Binding-site contacts:
Ligand atom O1S contacts residue LYS31 of chain 1.A at 4.0 Å.
Ligand atom O3S contacts residue PRO33 of chain 1.A at 3.8 Å.
Ligand atom C11 contacts residue LEU6 of chain 1.A at 4.4 Å (hydrophobic).
Ligand atom C8 contacts residue VAL32 of chain 1.A at 3.7 Å (hydrophobic).
Ligand atom C1 contacts residue PRO33 of chain 1.A at 3.7 Å (hydrophobic).
Ligand atom C1 contacts residue LEU6 of chain 1.A at 3.4 Å (hydrophobic).
Ligand atom S contacts residue PRO33 of chain 1.A at 4.3 Å.
Ligand atom C7 contacts residue VAL32 of chain 1.A at 4.4 Å (hydrophobic).
Ligand atom O3S contacts residue PRO8 of chain 1.A at 3.6 Å.
Ligand atom S contacts residue PRO8 of chain 1.A at 4.2 Å.
Ligand atom C12 contacts residue PRO33 of chain 1.A at 3.5 Å (hydrophobic).
Ligand atom O4 contacts residue LEU6 of chain 1.A at 4.4 Å.
Ligand atom O4 contacts residue PRO8 of chain 1.A at 3.5 Å.
Ligand atom C12 contacts residue LEU6 of chain 1.A at 3.9 Å (hydrophobic).
Ligand atom O3S contacts residue ARG36 of chain 1.A at 2.9 Å (salt-bridge).
Ligand atom O2S contacts residue ARG36 of chain 1.A at 4.1 Å.
Ligand atom O3S contacts residue LEU6 of chain 1.A at 4.4 Å.
Ligand atom S contacts residue ARG36 of chain 1.A at 4.0 Å.
Ligand atom O2S contacts residue PRO33 of chain 1.A at 3.7 Å.
Ligand atom C1 contacts residue ARG36 of chain 1.A at 3.9 Å.
Ligand atom O2S contacts residue LEU6 of chain 1.A at 4.2 Å.

The protein below binds the small molecule below.
Small molecule (SMILES): CCCCCCCCCCCCOS(=O)(=O)O

Sequence of chain 1.A:
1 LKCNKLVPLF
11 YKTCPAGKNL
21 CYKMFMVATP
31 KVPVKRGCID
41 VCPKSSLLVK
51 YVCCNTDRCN